Sequence of chain 1.MA:
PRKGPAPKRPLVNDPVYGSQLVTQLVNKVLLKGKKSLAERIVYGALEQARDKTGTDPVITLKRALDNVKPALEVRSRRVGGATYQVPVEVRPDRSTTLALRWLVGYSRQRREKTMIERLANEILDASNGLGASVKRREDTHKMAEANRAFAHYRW

This small molecule binds to this protein.
Small molecule (SMILES): Nc1ccn([C@@H]2O[C@H](CO[P](=O)(O)O[C@H]3[C@@H](O)[C@H](n4cnc5c(N)ncnc54)O[C@@H]3CO[P](=O)(O)O[C@H]3[C@@H](O)[C@H](n4cnc5c(N)ncnc54)O[C@@H]3COP(=O)=O)[C@@H](O[P](=O)(O)OC[C@H]3O[C@@H](n4cnc5c(N)ncnc54)[C@H](O)[C@@H]3O[P](=O)(O)OC[C@H]3O[C@@H](n4ccc(=O)[nH]c4=O)[C@H](O)[C@@H]3O[P](=O)(O)OC[C@H]3O[C@@H](n4cnc5c(=O)nc(N)[nH]c54)[C@H](O)[C@@H]3O[P](=O)(O)OC[C@H]3O[C@@H](n4ccc(=O)[nH]c4=O)[C@H](O)[C@@H]3O)[C@H]2O)c(=O)n1

Binding-site contacts:
Ligand atom N3 contacts residue GLY81 of chain 1.MA at 4.1 Å.
Ligand atom C1' contacts residue GLY82 of chain 1.MA at 3.8 Å.
Ligand atom N9 contacts residue GLY82 of chain 1.MA at 3.9 Å.
Ligand atom C5 contacts residue GLY81 of chain 1.MA at 4.0 Å.
Ligand atom C6 contacts residue ARG79 of chain 1.MA at 4.4 Å.
Ligand atom C4 contacts residue GLY81 of chain 1.MA at 3.9 Å.
Ligand atom C4 contacts residue ARG79 of chain 1.MA at 4.5 Å.
Ligand atom C8 contacts residue GLY81 of chain 1.MA at 4.3 Å.
Ligand atom N3 contacts residue GLY82 of chain 1.MA at 3.9 Å.
Ligand atom N1 contacts residue ARG79 of chain 1.MA at 3.7 Å.
Ligand atom N3 contacts residue ARG79 of chain 1.MA at 3.6 Å (salt-bridge).
Ligand atom C4 contacts residue GLY82 of chain 1.MA at 4.0 Å.
Ligand atom N7 contacts residue GLY81 of chain 1.MA at 4.4 Å.
Ligand atom C2 contacts residue ARG79 of chain 1.MA at 3.3 Å.
Ligand atom N9 contacts residue GLY81 of chain 1.MA at 4.2 Å.
Ligand atom C2 contacts residue GLY81 of chain 1.MA at 4.2 Å.
Ligand atom C6 contacts residue GLY81 of chain 1.MA at 4.2 Å.
Ligand atom C8 contacts residue GLY82 of chain 1.MA at 4.3 Å.
Ligand atom N1 contacts residue GLY81 of chain 1.MA at 4.3 Å.